Binding-site contacts:
Ligand atom O4' contacts residue LEU107 of chain 1.B at 3.6 Å (h-bond).
Ligand atom N71 contacts residue GLY135 of chain 1.A at 3.5 Å.
Ligand atom N6 contacts residue VAL120 of chain 1.B at 2.9 Å (h-bond).
Ligand atom O2' contacts residue ASP111 of chain 1.B at 2.5 Å (salt-bridge).
Ligand atom C2' contacts residue ASP111 of chain 1.B at 3.6 Å.
Ligand atom O2P contacts residue ALA136 of chain 1.B at 3.5 Å.
Ligand atom C4'1 contacts residue ASP111 of chain 1.A at 3.5 Å.
Ligand atom O1P1 contacts residue ARG113 of chain 1.B at 2.9 Å (salt-bridge).
Ligand atom N61 contacts residue VAL120 of chain 1.A at 3.1 Å (h-bond).
Ligand atom O2'1 contacts residue GLN114 of chain 1.A at 3.0 Å (h-bond).
Ligand atom O2P1 contacts residue ALA136 of chain 1.A at 3.4 Å.
Ligand atom O2' contacts residue ARG113 of chain 1.B at 3.6 Å (salt-bridge).
Ligand atom C4' contacts residue ASP111 of chain 1.B at 3.5 Å.
Ligand atom O3'1 contacts residue ASP111 of chain 1.A at 3.5 Å (salt-bridge).
Ligand atom N6 contacts residue PRO134 of chain 1.B at 2.9 Å (h-bond).
Ligand atom N71 contacts residue ARG113 of chain 1.B at 3.1 Å (salt-bridge).
Ligand atom N31 contacts residue ARG113 of chain 1.A at 3.1 Å (salt-bridge).
Ligand atom C2 contacts residue VAL120 of chain 1.B at 3.5 Å (hydrophobic).
Ligand atom C21 contacts residue VAL120 of chain 1.A at 3.5 Å (hydrophobic).
Ligand atom O5'1 contacts residue ARG113 of chain 1.B at 3.5 Å (salt-bridge).
Ligand atom N3 contacts residue VAL112 of chain 1.B at 3.6 Å.
Ligand atom C21 contacts residue ARG113 of chain 1.A at 3.5 Å.
Ligand atom C1'1 contacts residue LEU107 of chain 1.A at 3.5 Å (hydrophobic).
Ligand atom C2 contacts residue VAL118 of chain 1.B at 3.6 Å (hydrophobic).
Ligand atom O4' contacts residue GLY108 of chain 1.B at 3.4 Å.
Ligand atom C81 contacts residue ARG113 of chain 1.B at 3.1 Å.
Ligand atom O4'1 contacts residue GLY108 of chain 1.A at 3.3 Å.
Ligand atom O1P contacts residue ARG113 of chain 1.A at 3.6 Å.
Ligand atom C1' contacts residue LEU107 of chain 1.B at 3.4 Å (hydrophobic).
Ligand atom C21 contacts residue VAL118 of chain 1.A at 3.6 Å (hydrophobic).
Ligand atom N61 contacts residue PRO134 of chain 1.A at 2.8 Å (h-bond).
Ligand atom O2'1 contacts residue ASP111 of chain 1.A at 2.7 Å (salt-bridge).
Ligand atom O3' contacts residue ASP111 of chain 1.B at 3.3 Å (salt-bridge).
Ligand atom N11 contacts residue VAL120 of chain 1.A at 2.9 Å (h-bond).
Ligand atom O2P1 contacts residue GLN114 of chain 1.B at 2.7 Å (h-bond).
Ligand atom C2 contacts residue ARG113 of chain 1.B at 3.6 Å.
Ligand atom N3 contacts residue ARG113 of chain 1.B at 3.1 Å (salt-bridge).
Ligand atom O2' contacts residue GLN114 of chain 1.B at 3.0 Å (h-bond).
Ligand atom N1 contacts residue VAL120 of chain 1.B at 2.8 Å (h-bond).
Ligand atom O2'1 contacts residue VAL112 of chain 1.A at 3.6 Å.

Sequence of chain 1.B:
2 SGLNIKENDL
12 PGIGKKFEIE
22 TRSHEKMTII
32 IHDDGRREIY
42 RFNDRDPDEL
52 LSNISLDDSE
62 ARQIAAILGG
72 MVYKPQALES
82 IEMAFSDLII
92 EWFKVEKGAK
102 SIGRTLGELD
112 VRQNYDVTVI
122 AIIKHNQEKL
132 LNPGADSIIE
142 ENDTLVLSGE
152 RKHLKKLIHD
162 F

The protein below binds the small molecule below.
Small molecule (SMILES): Nc1ncnc2c1ncn2[C@@H]1O[C@@H]2CO[P](=O)(O)O[C@H]3[C@@H](O)[C@H](n4cnc5c(N)ncnc54)O[C@@H]3CO[P](=O)(O)O[C@H]2[C@H]1O

Sequence of chain 1.A:
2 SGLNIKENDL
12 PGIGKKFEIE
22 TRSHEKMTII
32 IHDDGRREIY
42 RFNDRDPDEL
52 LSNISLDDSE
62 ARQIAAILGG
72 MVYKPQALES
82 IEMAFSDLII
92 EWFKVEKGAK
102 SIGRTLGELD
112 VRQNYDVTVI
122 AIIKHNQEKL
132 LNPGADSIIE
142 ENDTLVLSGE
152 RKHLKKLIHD